Sequence of chain 1.B:
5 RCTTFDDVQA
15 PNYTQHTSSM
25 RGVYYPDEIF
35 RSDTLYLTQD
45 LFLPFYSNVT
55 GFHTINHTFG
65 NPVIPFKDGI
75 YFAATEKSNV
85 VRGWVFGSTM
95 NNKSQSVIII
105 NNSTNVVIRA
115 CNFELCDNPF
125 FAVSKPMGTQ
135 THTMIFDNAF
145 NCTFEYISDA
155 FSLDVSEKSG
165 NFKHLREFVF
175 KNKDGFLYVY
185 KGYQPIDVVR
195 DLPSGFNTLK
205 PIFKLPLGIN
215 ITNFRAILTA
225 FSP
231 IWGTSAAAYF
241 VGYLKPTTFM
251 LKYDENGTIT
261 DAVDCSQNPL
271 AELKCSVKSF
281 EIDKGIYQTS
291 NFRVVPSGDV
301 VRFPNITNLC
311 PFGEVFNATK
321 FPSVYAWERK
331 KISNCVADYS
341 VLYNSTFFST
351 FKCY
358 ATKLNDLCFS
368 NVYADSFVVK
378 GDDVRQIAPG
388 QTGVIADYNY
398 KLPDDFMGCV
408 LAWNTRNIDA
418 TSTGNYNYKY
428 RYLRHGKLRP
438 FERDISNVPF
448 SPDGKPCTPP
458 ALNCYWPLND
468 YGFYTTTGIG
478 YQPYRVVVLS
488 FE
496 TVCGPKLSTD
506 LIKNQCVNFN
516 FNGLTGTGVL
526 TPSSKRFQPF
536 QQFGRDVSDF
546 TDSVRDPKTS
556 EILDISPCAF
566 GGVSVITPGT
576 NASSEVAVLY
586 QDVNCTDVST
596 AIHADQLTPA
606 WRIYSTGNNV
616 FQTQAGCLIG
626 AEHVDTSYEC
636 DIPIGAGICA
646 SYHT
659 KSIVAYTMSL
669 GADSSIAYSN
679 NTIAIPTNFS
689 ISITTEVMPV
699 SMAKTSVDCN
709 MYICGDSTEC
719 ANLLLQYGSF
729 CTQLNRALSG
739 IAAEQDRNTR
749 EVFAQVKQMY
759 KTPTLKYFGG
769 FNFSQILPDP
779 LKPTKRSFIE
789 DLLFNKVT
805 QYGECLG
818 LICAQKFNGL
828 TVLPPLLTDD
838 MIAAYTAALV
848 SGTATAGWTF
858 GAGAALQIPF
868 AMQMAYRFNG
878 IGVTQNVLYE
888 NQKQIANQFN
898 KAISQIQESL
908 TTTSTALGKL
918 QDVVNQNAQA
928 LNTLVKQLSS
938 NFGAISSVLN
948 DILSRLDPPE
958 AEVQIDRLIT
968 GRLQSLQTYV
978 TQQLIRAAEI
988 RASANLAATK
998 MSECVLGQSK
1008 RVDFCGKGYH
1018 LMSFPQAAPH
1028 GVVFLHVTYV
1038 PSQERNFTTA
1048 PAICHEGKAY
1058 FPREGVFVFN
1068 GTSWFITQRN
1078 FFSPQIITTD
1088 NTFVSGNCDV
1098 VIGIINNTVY

A small-molecule ligand and the protein it binds are described below.
Small molecule (SMILES): CC(=O)N[C@@H]1[C@@H](O)[C@H](O)[C@@H](CO)O[C@H]1O

Binding-site contacts:
Ligand atom C2 contacts residue ASN1043 of chain 1.B at 2.4 Å.
Ligand atom C1 contacts residue ASN1043 of chain 1.B at 1.4 Å.
Ligand atom C5 contacts residue ASN1043 of chain 1.B at 3.7 Å.
Ligand atom C8 contacts residue ASN1043 of chain 1.B at 4.5 Å.
Ligand atom N2 contacts residue ASN1043 of chain 1.B at 2.9 Å (h-bond).
Ligand atom O7 contacts residue ASN1043 of chain 1.B at 3.8 Å.
Ligand atom C8 contacts residue GLU1041 of chain 1.B at 3.4 Å.
Ligand atom C4 contacts residue ASN1043 of chain 1.B at 4.2 Å.
Ligand atom C7 contacts residue ASN1043 of chain 1.B at 3.6 Å.
Ligand atom C3 contacts residue ASN1043 of chain 1.B at 3.8 Å.
Ligand atom C8 contacts residue ARG1042 of chain 1.B at 3.7 Å.
Ligand atom O5 contacts residue ASN1043 of chain 1.B at 2.4 Å (h-bond).